A protein and the small-molecule ligand that binds it are described below.
Small molecule (SMILES): Cc1cn([C@H]2C[C@H](O[P](=O)(O)OC[C@H]3O[C@@H](n4cnc5c(=O)nc(N)[nH]c54)C[C@@H]3O)[C@@H](CO[P](=O)(O)O[C@H]3C[C@H](n4cnc5c(N)ncnc54)O[C@@H]3CO[P](=O)(O)O[C@H]3C[C@H](n4cnc5c(=O)nc(N)[nH]c54)O[C@@H]3CO[P](=O)(O)O[C@H]3C[C@H](n4cnc5c(N)ncnc54)O[C@@H]3CO[P](=O)(O)O[C@H]3C[C@H](n4ccc(N)nc4=O)O[C@@H]3COP(=O)(O)O)O2)c(=O)[nH]c1=O

Sequence of chain 1.C:
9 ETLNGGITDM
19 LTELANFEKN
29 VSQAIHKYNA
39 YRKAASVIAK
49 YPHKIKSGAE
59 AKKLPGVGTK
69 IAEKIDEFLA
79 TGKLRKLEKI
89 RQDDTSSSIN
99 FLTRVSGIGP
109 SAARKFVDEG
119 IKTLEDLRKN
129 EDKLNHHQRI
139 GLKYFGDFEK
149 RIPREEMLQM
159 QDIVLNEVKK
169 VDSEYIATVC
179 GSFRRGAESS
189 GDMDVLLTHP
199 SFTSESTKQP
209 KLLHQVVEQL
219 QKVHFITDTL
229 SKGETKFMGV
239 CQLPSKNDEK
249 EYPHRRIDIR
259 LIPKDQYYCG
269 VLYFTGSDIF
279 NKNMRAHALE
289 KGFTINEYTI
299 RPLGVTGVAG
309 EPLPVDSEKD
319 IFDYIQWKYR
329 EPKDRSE

Binding-site contacts:
Ligand atom OP1 contacts residue NA1 of chain 1.D at 2.5 Å (h-bond).
Ligand atom N6 contacts residue DT5 of chain 1.A at 3.0 Å (h-bond).
Ligand atom OP2 contacts residue NA1 of chain 1.E at 3.4 Å (h-bond).
Ligand atom OP2 contacts residue SER109 of chain 1.C at 3.0 Å (h-bond).
Ligand atom N2 contacts residue DC4 of chain 1.A at 2.3 Å (h-bond).
Ligand atom N1 contacts residue DT5 of chain 1.A at 3.0 Å (h-bond).
Ligand atom N1 contacts residue DG6 of chain 1.A at 3.2 Å (h-bond).
Ligand atom O5' contacts residue GLY107 of chain 1.C at 3.5 Å.
Ligand atom N1 contacts residue DC1 of chain 1.A at 2.8 Å (h-bond).
Ligand atom O4 contacts residue DA2 of chain 1.A at 2.5 Å (h-bond).
Ligand atom OP2 contacts residue GLY107 of chain 1.C at 3.4 Å.
Ligand atom N6 contacts residue DA2 of chain 1.A at 3.0 Å (h-bond).
Ligand atom OP2 contacts residue PRO108 of chain 1.C at 3.4 Å (h-bond).
Ligand atom N4 contacts residue DG6 of chain 1.A at 3.2 Å (h-bond).
Ligand atom N3 contacts residue DG6 of chain 1.A at 2.8 Å (h-bond).
Ligand atom N1 contacts residue DC4 of chain 1.A at 2.7 Å (h-bond).
Ligand atom N6 contacts residue DT3 of chain 1.A at 3.1 Å (h-bond).
Ligand atom O6 contacts residue DC4 of chain 1.A at 3.0 Å (h-bond).
Ligand atom OP1 contacts residue GLY105 of chain 1.C at 2.5 Å (h-bond).
Ligand atom OP1 contacts residue GLY107 of chain 1.C at 3.1 Å (h-bond).
Ligand atom O2 contacts residue DG6 of chain 1.A at 2.5 Å (h-bond).
Ligand atom N2 contacts residue DC1 of chain 1.A at 2.5 Å (h-bond).
Ligand atom C2 contacts residue DC1 of chain 1.A at 3.5 Å.
Ligand atom C4 contacts residue DA2 of chain 1.A at 3.2 Å.
Ligand atom N2 contacts residue DA2 of chain 1.A at 3.2 Å.
Ligand atom C2 contacts residue DG6 of chain 1.A at 3.2 Å.
Ligand atom O6 contacts residue DC1 of chain 1.A at 3.1 Å (h-bond).
Ligand atom OP1 contacts residue VAL103 of chain 1.C at 3.4 Å (h-bond).
Ligand atom N1 contacts residue DT3 of chain 1.A at 2.8 Å (h-bond).
Ligand atom N3 contacts residue DG6 of chain 1.A at 3.5 Å (h-bond).
Ligand atom C6 contacts residue DC4 of chain 1.A at 3.5 Å.
Ligand atom OP1 contacts residue ALA110 of chain 1.C at 3.0 Å (h-bond).
Ligand atom C2 contacts residue DG6 of chain 1.A at 2.9 Å.
Ligand atom C2 contacts residue DT3 of chain 1.A at 3.4 Å.
Ligand atom N2 contacts residue DT5 of chain 1.A at 2.9 Å (h-bond).
Ligand atom N3 contacts residue DA2 of chain 1.A at 2.6 Å (h-bond).
Ligand atom N4 contacts residue DT5 of chain 1.A at 3.1 Å (h-bond).
Ligand atom C2 contacts residue DC4 of chain 1.A at 3.3 Å.
Ligand atom O4 contacts residue DC1 of chain 1.A at 3.3 Å (h-bond).
Ligand atom OP1 contacts residue ILE106 of chain 1.C at 3.2 Å (h-bond).